Sequence of chain 1.A:
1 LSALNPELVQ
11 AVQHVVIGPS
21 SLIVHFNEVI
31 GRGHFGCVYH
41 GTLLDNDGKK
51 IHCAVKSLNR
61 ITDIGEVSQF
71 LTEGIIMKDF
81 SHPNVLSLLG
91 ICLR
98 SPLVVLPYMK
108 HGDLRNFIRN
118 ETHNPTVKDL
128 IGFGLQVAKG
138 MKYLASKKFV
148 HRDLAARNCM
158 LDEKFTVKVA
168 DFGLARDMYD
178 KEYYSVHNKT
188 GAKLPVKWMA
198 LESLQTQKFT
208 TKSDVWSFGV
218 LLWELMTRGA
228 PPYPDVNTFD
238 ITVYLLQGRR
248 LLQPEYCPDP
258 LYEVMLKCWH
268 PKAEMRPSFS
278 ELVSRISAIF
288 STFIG

This protein binds this small molecule.
Small molecule (SMILES): O=C1CCCO1

Binding-site contacts:
Ligand atom C contacts residue MET175 of chain 1.A at 4.4 Å (hydrophobic).
Ligand atom CG contacts residue TYR181 of chain 1.A at 3.8 Å (hydrophobic).
Ligand atom CG contacts residue MET175 of chain 1.A at 3.9 Å (hydrophobic).
Ligand atom OD contacts residue MET175 of chain 1.A at 4.0 Å.
Ligand atom C contacts residue ASP174 of chain 1.A at 4.4 Å.
Ligand atom CG contacts residue ARG173 of chain 1.A at 3.6 Å.
Ligand atom CB contacts residue MET175 of chain 1.A at 3.6 Å (hydrophobic).
Ligand atom C contacts residue ARG173 of chain 1.A at 3.6 Å.
Ligand atom OD contacts residue ASP174 of chain 1.A at 3.3 Å (salt-bridge).
Ligand atom CA contacts residue LYS190 of chain 1.A at 3.7 Å.
Ligand atom O contacts residue PHE35 of chain 1.A at 3.3 Å.
Ligand atom CG contacts residue ASP150 of chain 1.A at 3.7 Å.
Ligand atom CG contacts residue ASP174 of chain 1.A at 3.4 Å.
Ligand atom CB contacts residue TYR181 of chain 1.A at 3.6 Å (hydrophobic).
Ligand atom CB contacts residue LYS190 of chain 1.A at 3.6 Å.
Ligand atom O contacts residue ARG173 of chain 1.A at 3.7 Å.
Ligand atom CA contacts residue ARG173 of chain 1.A at 3.7 Å.
Ligand atom CA contacts residue MET175 of chain 1.A at 3.9 Å (hydrophobic).
Ligand atom C contacts residue PHE35 of chain 1.A at 4.2 Å (hydrophobic).
Ligand atom CB contacts residue ARG173 of chain 1.A at 3.6 Å.
Ligand atom OD contacts residue ARG173 of chain 1.A at 3.5 Å (salt-bridge).